This protein binds this small molecule.
Small molecule (SMILES): CCc1cc(N2CCC[C@@H]2CO)n2nc(Nc3cc(OC)cc(OC)c3)c(C(N)=O)c2n1

Binding-site contacts:
Ligand atom N16 contacts residue LEU27 of chain 1.A at 3.5 Å.
Ligand atom N5 contacts residue LEU147 of chain 1.A at 3.8 Å.
Ligand atom C10 contacts residue TYR94 of chain 1.A at 4.1 Å (hydrophobic).
Ligand atom C10 contacts residue LEU147 of chain 1.A at 3.9 Å (hydrophobic).
Ligand atom C10 contacts residue MET95 of chain 1.A at 3.6 Å (hydrophobic).
Ligand atom C10 contacts residue ALA47 of chain 1.A at 4.2 Å (hydrophobic).
Ligand atom N12 contacts residue ALA47 of chain 1.A at 3.7 Å.
Ligand atom C22 contacts residue MET95 of chain 1.A at 4.2 Å (hydrophobic).
Ligand atom N9 contacts residue LEU27 of chain 1.A at 3.6 Å.
Ligand atom C7 contacts residue LEU147 of chain 1.A at 4.2 Å (hydrophobic).
Ligand atom C17 contacts residue GLY98 of chain 1.A at 3.6 Å.
Ligand atom N16 contacts residue MET95 of chain 1.A at 3.5 Å (h-bond).
Ligand atom C7 contacts residue LEU27 of chain 1.A at 4.0 Å (hydrophobic).
Ligand atom C18 contacts residue LEU27 of chain 1.A at 3.6 Å (hydrophobic).
Ligand atom C8 contacts residue LEU27 of chain 1.A at 3.4 Å (hydrophobic).
Ligand atom C44 contacts residue LEU27 of chain 1.A at 3.8 Å (hydrophobic).
Ligand atom C53 contacts residue SER99 of chain 1.A at 3.7 Å.
Ligand atom N12 contacts residue LEU147 of chain 1.A at 3.4 Å.
Ligand atom O11 contacts residue MET95 of chain 1.A at 2.8 Å (h-bond).
Ligand atom C45 contacts residue LEU27 of chain 1.A at 4.1 Å (hydrophobic).
Ligand atom C21 contacts residue GLU96 of chain 1.A at 4.2 Å.
Ligand atom C22 contacts residue GLY98 of chain 1.A at 3.6 Å.
Ligand atom O26 contacts residue GLU96 of chain 1.A at 3.6 Å.
Ligand atom C22 contacts residue GLU96 of chain 1.A at 3.8 Å.
Ligand atom C22 contacts residue TYR94 of chain 1.A at 4.2 Å (hydrophobic).
Ligand atom C17 contacts residue LEU27 of chain 1.A at 3.7 Å (hydrophobic).
Ligand atom C32 contacts residue LEU27 of chain 1.A at 3.9 Å (hydrophobic).
Ligand atom C3 contacts residue VAL35 of chain 1.A at 4.0 Å (hydrophobic).
Ligand atom O55 contacts residue SER99 of chain 1.A at 3.7 Å.
Ligand atom C38 contacts residue THR92 of chain 1.A at 4.1 Å.
Ligand atom O55 contacts residue ASP102 of chain 1.A at 3.5 Å (salt-bridge).
Ligand atom C8 contacts residue GLY98 of chain 1.A at 4.0 Å.
Ligand atom N12 contacts residue GLU93 of chain 1.A at 3.7 Å.
Ligand atom N16 contacts residue GLY98 of chain 1.A at 3.5 Å.
Ligand atom C44 contacts residue GLY28 of chain 1.A at 4.2 Å.
Ligand atom C4 contacts residue VAL35 of chain 1.A at 4.0 Å (hydrophobic).
Ligand atom C6 contacts residue LEU147 of chain 1.A at 4.1 Å (hydrophobic).
Ligand atom C2 contacts residue VAL35 of chain 1.A at 4.2 Å (hydrophobic).
Ligand atom O11 contacts residue TYR94 of chain 1.A at 3.4 Å.
Ligand atom N12 contacts residue MET95 of chain 1.A at 3.7 Å.

Sequence of chain 1.A:
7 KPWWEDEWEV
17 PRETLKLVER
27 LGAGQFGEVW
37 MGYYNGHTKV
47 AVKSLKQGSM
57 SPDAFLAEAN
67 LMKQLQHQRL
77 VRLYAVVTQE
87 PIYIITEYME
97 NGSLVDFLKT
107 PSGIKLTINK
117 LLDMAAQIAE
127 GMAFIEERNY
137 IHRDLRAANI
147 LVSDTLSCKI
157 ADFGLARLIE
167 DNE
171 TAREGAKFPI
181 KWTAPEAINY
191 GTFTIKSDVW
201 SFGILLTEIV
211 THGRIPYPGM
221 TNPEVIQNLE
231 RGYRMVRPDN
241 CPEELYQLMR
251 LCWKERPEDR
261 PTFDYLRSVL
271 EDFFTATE